Sequence of chain 2.B:
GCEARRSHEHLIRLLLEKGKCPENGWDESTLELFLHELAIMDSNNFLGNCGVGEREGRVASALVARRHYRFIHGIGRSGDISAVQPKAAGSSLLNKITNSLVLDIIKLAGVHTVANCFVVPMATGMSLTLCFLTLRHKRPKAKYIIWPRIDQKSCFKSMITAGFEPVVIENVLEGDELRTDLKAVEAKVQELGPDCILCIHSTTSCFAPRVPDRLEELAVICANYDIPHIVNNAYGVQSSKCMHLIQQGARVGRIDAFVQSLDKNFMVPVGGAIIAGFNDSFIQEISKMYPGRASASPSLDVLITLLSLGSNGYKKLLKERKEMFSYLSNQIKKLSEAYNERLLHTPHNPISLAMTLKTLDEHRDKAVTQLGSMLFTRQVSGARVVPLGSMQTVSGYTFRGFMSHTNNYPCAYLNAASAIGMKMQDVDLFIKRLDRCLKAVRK

Binding-site contacts:
Ligand atom O3P contacts residue ARG199 of chain 2.B at 2.8 Å (salt-bridge).
Ligand atom OG contacts residue ARG199 of chain 2.B at 4.2 Å.
Ligand atom P contacts residue HIS368 of chain 2.B at 4.0 Å.
Ligand atom O2P contacts residue ARG234 of chain 2.B at 3.6 Å.
Ligand atom O3P contacts residue HIS368 of chain 2.B at 3.5 Å (h-bond).
Ligand atom O2P contacts residue ARG199 of chain 2.B at 3.3 Å (salt-bridge).
Ligand atom O contacts residue HIS368 of chain 2.B at 4.0 Å.
Ligand atom O3P contacts residue ARG234 of chain 2.B at 4.5 Å.
Ligand atom P contacts residue ARG199 of chain 2.B at 3.8 Å.
Ligand atom OXT contacts residue HIS368 of chain 2.B at 3.7 Å.
Ligand atom OG contacts residue HIS368 of chain 2.B at 3.3 Å (h-bond).
Ligand atom C contacts residue HIS368 of chain 2.B at 3.9 Å.
Ligand atom CB contacts residue HIS368 of chain 2.B at 4.3 Å.

The small molecule below binds the protein below.
Small molecule (SMILES): N[C@@H](COP(=O)(O)O)C(=O)O